Binding-site contacts:
Ligand atom C3 contacts residue TYR83 of chain 2.A at 3.2 Å (hydrophobic).
Ligand atom C4 contacts residue TYR83 of chain 2.A at 3.1 Å (hydrophobic).
Ligand atom C3 contacts residue ILE68 of chain 2.A at 4.4 Å (hydrophobic).
Ligand atom C1 contacts residue ILE68 of chain 2.A at 4.2 Å (hydrophobic).
Ligand atom C2 contacts residue TYR75 of chain 2.A at 3.7 Å (hydrophobic).
Ligand atom C2 contacts residue GLU85 of chain 2.A at 4.5 Å.
Ligand atom C1 contacts residue TYR75 of chain 2.A at 3.5 Å (hydrophobic).
Ligand atom N1 contacts residue TYR75 of chain 2.A at 3.7 Å.
Ligand atom C3 contacts residue TYR75 of chain 2.A at 4.0 Å (hydrophobic).
Ligand atom C6 contacts residue TYR83 of chain 2.A at 3.6 Å (hydrophobic).
Ligand atom C5 contacts residue TYR83 of chain 2.A at 3.4 Å (hydrophobic).
Ligand atom N2 contacts residue TYR83 of chain 2.A at 3.9 Å.
Ligand atom C2 contacts residue TYR83 of chain 2.A at 3.8 Å (hydrophobic).

A protein and the small-molecule ligand that binds it are described below.
Small molecule (SMILES): NCCCCCCN

Sequence of chain 2.A:
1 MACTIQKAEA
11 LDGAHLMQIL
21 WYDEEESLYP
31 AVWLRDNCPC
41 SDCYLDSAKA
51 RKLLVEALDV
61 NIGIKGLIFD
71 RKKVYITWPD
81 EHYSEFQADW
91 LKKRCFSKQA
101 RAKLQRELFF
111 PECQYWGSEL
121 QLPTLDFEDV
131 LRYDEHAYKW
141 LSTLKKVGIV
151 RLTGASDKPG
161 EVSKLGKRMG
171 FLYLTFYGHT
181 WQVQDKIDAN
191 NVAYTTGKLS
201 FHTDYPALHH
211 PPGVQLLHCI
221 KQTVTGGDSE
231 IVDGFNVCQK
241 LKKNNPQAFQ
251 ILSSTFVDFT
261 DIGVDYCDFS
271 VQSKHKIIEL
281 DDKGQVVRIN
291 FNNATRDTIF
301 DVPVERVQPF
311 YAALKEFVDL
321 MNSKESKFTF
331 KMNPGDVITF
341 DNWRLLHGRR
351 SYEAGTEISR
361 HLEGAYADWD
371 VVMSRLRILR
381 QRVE